Binding-site contacts:
Ligand atom O5 contacts residue GLN26 of chain 1.C at 4.0 Å.
Ligand atom O5 contacts residue SER25 of chain 1.C at 4.0 Å.
Ligand atom N2 contacts residue ASN23 of chain 1.C at 2.9 Å (h-bond).
Ligand atom O6 contacts residue GLN26 of chain 1.C at 3.8 Å.
Ligand atom C2 contacts residue ASN23 of chain 1.C at 2.5 Å.
Ligand atom O7 contacts residue ASN23 of chain 1.C at 3.7 Å.
Ligand atom C8 contacts residue ASN23 of chain 1.C at 4.4 Å.
Ligand atom C5 contacts residue ASN23 of chain 1.C at 3.6 Å.
Ligand atom O5 contacts residue ASN23 of chain 1.C at 2.4 Å (h-bond).
Ligand atom C4 contacts residue ASN23 of chain 1.C at 4.2 Å.
Ligand atom O6 contacts residue SER25 of chain 1.C at 4.1 Å.
Ligand atom C7 contacts residue ASN23 of chain 1.C at 3.5 Å.
Ligand atom C3 contacts residue ASN23 of chain 1.C at 3.8 Å.
Ligand atom C1 contacts residue SER25 of chain 1.C at 4.1 Å.
Ligand atom C1 contacts residue ASN23 of chain 1.C at 1.4 Å.
Ligand atom C5 contacts residue SER25 of chain 1.C at 4.1 Å.

The small molecule below binds the protein below.
Small molecule (SMILES): CC(=O)N[C@@H]1[C@@H](O)[C@H](O)[C@@H](CO)O[C@H]1O

Sequence of chain 1.C:
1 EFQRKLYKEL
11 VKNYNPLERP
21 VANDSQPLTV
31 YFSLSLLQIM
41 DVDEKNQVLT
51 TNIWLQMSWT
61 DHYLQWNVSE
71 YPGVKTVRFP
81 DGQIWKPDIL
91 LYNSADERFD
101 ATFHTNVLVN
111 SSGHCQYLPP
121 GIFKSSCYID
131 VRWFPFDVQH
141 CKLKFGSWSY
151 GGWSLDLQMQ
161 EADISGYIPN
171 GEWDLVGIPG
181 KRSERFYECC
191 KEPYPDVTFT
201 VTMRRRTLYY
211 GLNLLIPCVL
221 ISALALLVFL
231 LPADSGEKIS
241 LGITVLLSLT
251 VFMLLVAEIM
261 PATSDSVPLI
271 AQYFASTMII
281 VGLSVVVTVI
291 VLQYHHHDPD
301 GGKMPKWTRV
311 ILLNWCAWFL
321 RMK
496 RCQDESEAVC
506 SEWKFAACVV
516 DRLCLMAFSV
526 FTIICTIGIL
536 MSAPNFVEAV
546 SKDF